A small-molecule ligand and the protein it binds are described below.
Small molecule (SMILES): CC(=O)N[C@@H]1[C@@H](O)[C@H](O)[C@@H](CO)O[C@H]1O

Sequence of chain 1.E:
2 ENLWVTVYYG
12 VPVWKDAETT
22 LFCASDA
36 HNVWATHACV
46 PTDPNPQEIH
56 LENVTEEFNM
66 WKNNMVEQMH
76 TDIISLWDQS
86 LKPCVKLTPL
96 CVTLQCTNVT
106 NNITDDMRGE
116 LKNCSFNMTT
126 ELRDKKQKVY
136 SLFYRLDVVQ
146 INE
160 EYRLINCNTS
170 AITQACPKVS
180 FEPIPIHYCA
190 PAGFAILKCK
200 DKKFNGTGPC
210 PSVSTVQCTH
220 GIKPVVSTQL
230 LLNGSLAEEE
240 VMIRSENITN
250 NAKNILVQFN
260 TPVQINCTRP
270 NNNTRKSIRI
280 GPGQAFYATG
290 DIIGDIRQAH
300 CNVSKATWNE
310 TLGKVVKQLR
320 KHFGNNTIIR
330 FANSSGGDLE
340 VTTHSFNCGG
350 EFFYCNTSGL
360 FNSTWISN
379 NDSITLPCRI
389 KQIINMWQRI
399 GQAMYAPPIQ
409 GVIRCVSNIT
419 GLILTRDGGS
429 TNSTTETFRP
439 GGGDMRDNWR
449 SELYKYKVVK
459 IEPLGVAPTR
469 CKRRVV

Binding-site contacts:
Ligand atom O7 contacts residue ASN324 of chain 1.E at 3.6 Å (h-bond).
Ligand atom C8 contacts residue PHE322 of chain 1.E at 4.3 Å (hydrophobic).
Ligand atom C5 contacts residue ASN324 of chain 1.E at 3.5 Å.
Ligand atom C1 contacts residue ASN324 of chain 1.E at 1.4 Å.
Ligand atom C8 contacts residue GLY323 of chain 1.E at 4.3 Å.
Ligand atom C7 contacts residue ASN324 of chain 1.E at 3.7 Å.
Ligand atom C6 contacts residue ASN324 of chain 1.E at 4.4 Å.
Ligand atom O5 contacts residue ASN324 of chain 1.E at 2.1 Å (h-bond).
Ligand atom C4 contacts residue ASN324 of chain 1.E at 4.2 Å.
Ligand atom C2 contacts residue ASN324 of chain 1.E at 2.6 Å.
Ligand atom C3 contacts residue ASN324 of chain 1.E at 3.9 Å.
Ligand atom N2 contacts residue ASN324 of chain 1.E at 3.2 Å (h-bond).